Sequence of chain 1.F:
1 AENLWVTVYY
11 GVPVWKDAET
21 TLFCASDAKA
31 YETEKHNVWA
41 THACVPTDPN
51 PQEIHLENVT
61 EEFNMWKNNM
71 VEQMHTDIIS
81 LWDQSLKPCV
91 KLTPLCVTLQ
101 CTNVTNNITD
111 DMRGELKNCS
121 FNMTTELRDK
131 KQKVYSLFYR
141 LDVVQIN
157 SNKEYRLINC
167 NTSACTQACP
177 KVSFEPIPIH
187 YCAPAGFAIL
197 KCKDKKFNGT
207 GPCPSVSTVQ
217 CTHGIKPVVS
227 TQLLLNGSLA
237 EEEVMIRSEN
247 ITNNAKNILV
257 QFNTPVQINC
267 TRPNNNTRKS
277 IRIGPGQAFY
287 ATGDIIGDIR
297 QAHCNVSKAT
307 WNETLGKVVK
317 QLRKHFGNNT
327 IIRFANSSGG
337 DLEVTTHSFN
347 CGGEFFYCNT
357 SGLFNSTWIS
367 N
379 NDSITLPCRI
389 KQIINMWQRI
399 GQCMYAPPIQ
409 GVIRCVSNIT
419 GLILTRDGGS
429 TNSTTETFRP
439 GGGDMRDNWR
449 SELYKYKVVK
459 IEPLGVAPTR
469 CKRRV

Binding-site contacts:
Ligand atom N2 contacts residue NAG1 of chain 1.IA at 3.1 Å (h-bond).
Ligand atom C6 contacts residue NAG1 of chain 1.KA at 4.0 Å.
Ligand atom O6 contacts residue BMA3 of chain 1.IA at 4.5 Å.
Ligand atom O7 contacts residue ASN355 of chain 1.F at 4.4 Å.
Ligand atom C6 contacts residue SER357 of chain 1.F at 4.3 Å.
Ligand atom C8 contacts residue NAG1 of chain 1.IA at 3.8 Å.
Ligand atom O5 contacts residue SER357 of chain 1.F at 3.7 Å.
Ligand atom C6 contacts residue NAG2 of chain 1.IA at 3.3 Å.
Ligand atom O5 contacts residue NAG2 of chain 1.IA at 4.4 Å.
Ligand atom C1 contacts residue ASN355 of chain 1.F at 1.4 Å.
Ligand atom C5 contacts residue ASN355 of chain 1.F at 3.6 Å.
Ligand atom O6 contacts residue NAG2 of chain 1.IA at 3.3 Å (h-bond).
Ligand atom C2 contacts residue NAG1 of chain 1.IA at 4.0 Å.
Ligand atom C7 contacts residue NAG1 of chain 1.IA at 3.9 Å.
Ligand atom C3 contacts residue ASN355 of chain 1.F at 3.8 Å.
Ligand atom O2 contacts residue NAG2 of chain 1.KA at 3.9 Å.
Ligand atom C7 contacts residue NAG1 of chain 1.KA at 3.6 Å.
Ligand atom N2 contacts residue NAG1 of chain 1.KA at 4.3 Å.
Ligand atom O5 contacts residue ASN355 of chain 1.F at 2.3 Å (h-bond).
Ligand atom C8 contacts residue NAG1 of chain 1.KA at 3.6 Å.
Ligand atom C3 contacts residue BMA3 of chain 1.IA at 4.4 Å.
Ligand atom C6 contacts residue BMA3 of chain 1.IA at 4.1 Å.
Ligand atom C5 contacts residue SER357 of chain 1.F at 3.8 Å.
Ligand atom C1 contacts residue SER357 of chain 1.F at 3.5 Å.
Ligand atom C3 contacts residue NAG1 of chain 1.IA at 4.3 Å.
Ligand atom C7 contacts residue ASN355 of chain 1.F at 3.9 Å.
Ligand atom O3 contacts residue BMA3 of chain 1.IA at 4.4 Å.
Ligand atom C4 contacts residue NAG2 of chain 1.IA at 4.0 Å.
Ligand atom O7 contacts residue NAG1 of chain 1.KA at 3.5 Å.
Ligand atom O4 contacts residue NAG2 of chain 1.IA at 4.3 Å.
Ligand atom N2 contacts residue ASN355 of chain 1.F at 2.9 Å (h-bond).
Ligand atom C4 contacts residue ASN355 of chain 1.F at 4.2 Å.
Ligand atom C1 contacts residue NAG1 of chain 1.IA at 4.1 Å.
Ligand atom C5 contacts residue NAG2 of chain 1.IA at 4.4 Å.
Ligand atom C2 contacts residue ASN355 of chain 1.F at 2.4 Å.

This small molecule binds to this protein.
Small molecule (SMILES): CC(=O)N[C@H]1[C@H](O[C@H]2[C@H](O)[C@@H](NC(C)=O)CO[C@@H]2CO)O[C@H](CO)[C@@H](O[C@@H]2O[C@H](CO[C@H]3O[C@H](CO)[C@@H](O)[C@H](O)[C@@H]3O)[C@@H](O)[C@H](O[C@H]3O[C@H](CO)[C@@H](O)[C@H](O)[C@@H]3O)[C@@H]2O)[C@@H]1O